Sequence of chain 1.G:
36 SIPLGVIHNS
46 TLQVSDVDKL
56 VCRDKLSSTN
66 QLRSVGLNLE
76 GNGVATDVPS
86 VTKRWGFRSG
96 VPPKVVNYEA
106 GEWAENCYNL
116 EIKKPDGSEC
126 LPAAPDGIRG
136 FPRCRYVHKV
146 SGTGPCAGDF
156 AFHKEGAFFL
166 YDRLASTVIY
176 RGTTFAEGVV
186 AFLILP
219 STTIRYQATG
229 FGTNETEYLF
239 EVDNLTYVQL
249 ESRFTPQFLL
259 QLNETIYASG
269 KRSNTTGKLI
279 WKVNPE

Binding-site contacts:
Ligand atom C5 contacts residue TYR118 of chain 1.H at 4.4 Å (hydrophobic).
Ligand atom C7 contacts residue THR273 of chain 1.G at 4.3 Å.
Ligand atom C8 contacts residue SER54 of chain 1.I at 3.5 Å.
Ligand atom O5 contacts residue TYR118 of chain 1.H at 4.0 Å.
Ligand atom C8 contacts residue THR273 of chain 1.G at 3.8 Å.
Ligand atom N2 contacts residue ASN272 of chain 1.G at 2.9 Å (h-bond).
Ligand atom N2 contacts residue THR273 of chain 1.G at 3.9 Å.
Ligand atom C2 contacts residue ASN272 of chain 1.G at 2.5 Å.
Ligand atom O5 contacts residue ASN272 of chain 1.G at 2.5 Å (h-bond).
Ligand atom C5 contacts residue ASN272 of chain 1.G at 3.8 Å.
Ligand atom O7 contacts residue ASN272 of chain 1.G at 3.6 Å.
Ligand atom N2 contacts residue TYR50 of chain 1.I at 4.4 Å.
Ligand atom C3 contacts residue ASN272 of chain 1.G at 3.9 Å.
Ligand atom C4 contacts residue ASN272 of chain 1.G at 4.4 Å.
Ligand atom C1 contacts residue TYR118 of chain 1.H at 3.8 Å (hydrophobic).
Ligand atom C1 contacts residue ASN272 of chain 1.G at 1.5 Å.
Ligand atom C7 contacts residue ASN272 of chain 1.G at 3.5 Å.
Ligand atom C8 contacts residue TYR50 of chain 1.I at 3.8 Å (hydrophobic).

This small molecule binds to this protein.
Small molecule (SMILES): CC(=O)N[C@@H]1[C@@H](O)[C@H](O)[C@@H](CO)O[C@H]1O

Sequence of chain 1.I:
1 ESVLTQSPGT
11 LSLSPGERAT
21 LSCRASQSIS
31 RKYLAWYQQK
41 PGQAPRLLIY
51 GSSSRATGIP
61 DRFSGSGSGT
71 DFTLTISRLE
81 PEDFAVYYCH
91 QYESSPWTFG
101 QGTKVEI

Sequence of chain 1.H:
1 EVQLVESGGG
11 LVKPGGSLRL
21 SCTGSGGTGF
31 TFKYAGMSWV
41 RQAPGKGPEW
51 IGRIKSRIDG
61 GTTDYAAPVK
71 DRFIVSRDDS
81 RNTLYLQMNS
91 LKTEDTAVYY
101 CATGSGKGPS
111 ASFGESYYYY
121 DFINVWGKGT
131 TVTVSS